The protein below binds the small molecule below.
Small molecule (SMILES): Cc1cn([C@H]2C[C@H](O)[C@@H](CO[P](=O)(O)O[P](=O)(O)O[C@H]3O[C@@H](C)[C@H](O)[C@@H](O)[C@H]3O)O2)c(=O)[nH]c1=O

Sequence of chain 1.B:
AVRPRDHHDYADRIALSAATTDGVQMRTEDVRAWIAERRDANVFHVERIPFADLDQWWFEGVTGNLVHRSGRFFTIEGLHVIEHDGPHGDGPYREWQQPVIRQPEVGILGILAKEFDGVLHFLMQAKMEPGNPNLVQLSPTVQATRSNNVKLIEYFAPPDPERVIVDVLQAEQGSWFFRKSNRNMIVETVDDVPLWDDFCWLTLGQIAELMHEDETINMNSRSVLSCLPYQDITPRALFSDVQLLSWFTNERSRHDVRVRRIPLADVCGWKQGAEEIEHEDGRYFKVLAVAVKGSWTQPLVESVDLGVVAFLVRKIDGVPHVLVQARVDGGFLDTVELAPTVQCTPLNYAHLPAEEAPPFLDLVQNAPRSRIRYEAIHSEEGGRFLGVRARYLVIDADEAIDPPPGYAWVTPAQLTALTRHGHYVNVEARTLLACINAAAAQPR

Binding-site contacts:
Ligand atom O41 contacts residue GLN107 of chain 1.B at 3.4 Å (h-bond).
Ligand atom OPP contacts residue ASN372 of chain 1.B at 3.5 Å (h-bond).
Ligand atom O3 contacts residue SER193 of chain 1.B at 2.6 Å (h-bond).
Ligand atom O4 contacts residue TRP194 of chain 1.B at 3.2 Å.
Ligand atom O1P contacts residue SER193 of chain 1.B at 3.5 Å.
Ligand atom C5A contacts residue TYR302 of chain 1.B at 3.5 Å (hydrophobic).
Ligand atom C5' contacts residue TYR373 of chain 1.B at 3.5 Å (hydrophobic).
Ligand atom C21 contacts residue TRP106 of chain 1.B at 3.4 Å (hydrophobic).
Ligand atom C51 contacts residue TRP106 of chain 1.B at 3.6 Å (hydrophobic).
Ligand atom O21 contacts residue TYR302 of chain 1.B at 3.5 Å (h-bond).
Ligand atom O2 contacts residue GLN367 of chain 1.B at 3.0 Å (h-bond).
Ligand atom C21 contacts residue TYR302 of chain 1.B at 3.5 Å (hydrophobic).
Ligand atom O3' contacts residue ARG104 of chain 1.B at 3.0 Å (salt-bridge).
Ligand atom C41 contacts residue TYR302 of chain 1.B at 3.4 Å (hydrophobic).
Ligand atom C51 contacts residue TYR302 of chain 1.B at 3.5 Å (hydrophobic).
Ligand atom O4' contacts residue TYR302 of chain 1.B at 3.3 Å.
Ligand atom O2P contacts residue ARG351 of chain 1.B at 3.6 Å (salt-bridge).
Ligand atom O3P contacts residue ASN372 of chain 1.B at 2.9 Å (h-bond).
Ligand atom O3P contacts residue THR369 of chain 1.B at 2.8 Å (h-bond).
Ligand atom O4P contacts residue TYR373 of chain 1.B at 2.7 Å (h-bond).
Ligand atom O5 contacts residue CYS368 of chain 1.B at 3.3 Å.
Ligand atom C2 contacts residue SER193 of chain 1.B at 3.6 Å.
Ligand atom C6 contacts residue VAL333 of chain 1.B at 3.5 Å (hydrophobic).
Ligand atom C3 contacts residue TRP194 of chain 1.B at 3.5 Å (hydrophobic).
Ligand atom O21 contacts residue TRP106 of chain 1.B at 3.3 Å.
Ligand atom O2 contacts residue SER193 of chain 1.B at 3.5 Å (h-bond).
Ligand atom O4P contacts residue ARG351 of chain 1.B at 3.2 Å (salt-bridge).
Ligand atom C41 contacts residue TRP106 of chain 1.B at 3.4 Å (hydrophobic).
Ligand atom N31 contacts residue TRP106 of chain 1.B at 3.4 Å.
Ligand atom N31 contacts residue TYR302 of chain 1.B at 3.4 Å.
Ligand atom C6 contacts residue CYS368 of chain 1.B at 3.5 Å (hydrophobic).
Ligand atom O41 contacts residue TRP288 of chain 1.B at 3.1 Å (h-bond).
Ligand atom N11 contacts residue TYR302 of chain 1.B at 3.5 Å.
Ligand atom C5A contacts residue GLN108 of chain 1.B at 3.6 Å.
Ligand atom O3P contacts residue CYS368 of chain 1.B at 3.5 Å.
Ligand atom O41 contacts residue TYR302 of chain 1.B at 3.6 Å.
Ligand atom O1 contacts residue ARG351 of chain 1.B at 3.0 Å (salt-bridge).
Ligand atom O3P contacts residue TYR373 of chain 1.B at 3.6 Å.
Ligand atom O3 contacts residue TRP194 of chain 1.B at 3.1 Å.
Ligand atom C61 contacts residue TYR302 of chain 1.B at 3.5 Å (hydrophobic).